Sequence of chain 2.B:
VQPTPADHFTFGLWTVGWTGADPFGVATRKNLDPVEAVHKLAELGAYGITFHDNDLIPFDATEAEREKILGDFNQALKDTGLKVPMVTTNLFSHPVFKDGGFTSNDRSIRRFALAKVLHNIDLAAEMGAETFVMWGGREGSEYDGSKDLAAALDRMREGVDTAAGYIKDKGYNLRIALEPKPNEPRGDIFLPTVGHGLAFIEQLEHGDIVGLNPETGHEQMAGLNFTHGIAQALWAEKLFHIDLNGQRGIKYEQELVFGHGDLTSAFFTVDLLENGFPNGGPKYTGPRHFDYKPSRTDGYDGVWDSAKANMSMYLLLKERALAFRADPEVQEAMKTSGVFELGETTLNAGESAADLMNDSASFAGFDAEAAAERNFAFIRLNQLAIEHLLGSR

Binding-site contacts:
Ligand atom O2 contacts residue GLU216 of chain 1.B at 3.0 Å (salt-bridge).
Ligand atom O1 contacts residue TRP136 of chain 1.B at 3.8 Å.
Ligand atom C3 contacts residue ASP292 of chain 1.B at 3.2 Å.
Ligand atom O4 contacts residue ASP292 of chain 1.B at 3.4 Å (salt-bridge).
Ligand atom O1 contacts residue GLU254 of chain 1.B at 2.9 Å (salt-bridge).
Ligand atom O4 contacts residue ASP244 of chain 1.B at 3.3 Å (salt-bridge).
Ligand atom O2 contacts residue ASP292 of chain 1.B at 3.2 Å (salt-bridge).
Ligand atom C4 contacts residue AL1 of chain 1.G at 3.1 Å.
Ligand atom C5 contacts residue HIS53 of chain 1.B at 3.7 Å.
Ligand atom C4 contacts residue GLU180 of chain 1.B at 3.9 Å.
Ligand atom C5 contacts residue TRP136 of chain 1.B at 3.3 Å (hydrophobic).
Ligand atom C5 contacts residue GLU180 of chain 1.B at 3.5 Å.
Ligand atom C2 contacts residue ASP292 of chain 1.B at 3.8 Å.
Ligand atom O2 contacts residue AL1 of chain 1.H at 2.3 Å.
Ligand atom O2 contacts residue AL1 of chain 1.G at 2.2 Å.
Ligand atom O4 contacts residue GLU180 of chain 1.B at 3.2 Å (salt-bridge).
Ligand atom O4 contacts residue TRP15 of chain 1.B at 3.7 Å.
Ligand atom O3 contacts residue TRP15 of chain 1.B at 3.5 Å (h-bond).
Ligand atom C1 contacts residue AL1 of chain 1.H at 2.8 Å.
Ligand atom C1 contacts residue PHE25 of chain 2.B at 3.7 Å (hydrophobic).
Ligand atom O1 contacts residue AL1 of chain 1.H at 2.1 Å.
Ligand atom O5 contacts residue TRP136 of chain 1.B at 3.7 Å.
Ligand atom C2 contacts residue GLU180 of chain 1.B at 3.8 Å.
Ligand atom O5 contacts residue THR89 of chain 1.B at 3.9 Å.
Ligand atom C2 contacts residue AL1 of chain 1.G at 3.1 Å.
Ligand atom C2 contacts residue AL1 of chain 1.H at 3.0 Å.
Ligand atom C1 contacts residue TRP136 of chain 1.B at 3.7 Å (hydrophobic).
Ligand atom O2 contacts residue GLU180 of chain 1.B at 2.6 Å (salt-bridge).
Ligand atom C2 contacts residue TRP136 of chain 1.B at 3.6 Å (hydrophobic).
Ligand atom C1 contacts residue GLU256 of chain 1.B at 3.6 Å.
Ligand atom C3 contacts residue AL1 of chain 1.G at 3.0 Å.
Ligand atom O5 contacts residue HIS53 of chain 1.B at 2.6 Å (h-bond).
Ligand atom O4 contacts residue AL1 of chain 1.G at 2.3 Å.
Ligand atom O1 contacts residue GLU256 of chain 1.B at 3.4 Å (salt-bridge).
Ligand atom C4 contacts residue ASP292 of chain 1.B at 3.8 Å.
Ligand atom O1 contacts residue HIS219 of chain 1.B at 2.9 Å (h-bond).
Ligand atom O1 contacts residue LYS182 of chain 1.B at 3.9 Å.
Ligand atom O2 contacts residue HIS219 of chain 1.B at 3.1 Å.
Ligand atom C3 contacts residue AL1 of chain 1.H at 3.8 Å.
Ligand atom C4 contacts residue HIS53 of chain 1.B at 3.9 Å.

This protein binds this small molecule.
Small molecule (SMILES): OC[C@@H](O)C(O)[C@@H](O)CO

Sequence of chain 1.B:
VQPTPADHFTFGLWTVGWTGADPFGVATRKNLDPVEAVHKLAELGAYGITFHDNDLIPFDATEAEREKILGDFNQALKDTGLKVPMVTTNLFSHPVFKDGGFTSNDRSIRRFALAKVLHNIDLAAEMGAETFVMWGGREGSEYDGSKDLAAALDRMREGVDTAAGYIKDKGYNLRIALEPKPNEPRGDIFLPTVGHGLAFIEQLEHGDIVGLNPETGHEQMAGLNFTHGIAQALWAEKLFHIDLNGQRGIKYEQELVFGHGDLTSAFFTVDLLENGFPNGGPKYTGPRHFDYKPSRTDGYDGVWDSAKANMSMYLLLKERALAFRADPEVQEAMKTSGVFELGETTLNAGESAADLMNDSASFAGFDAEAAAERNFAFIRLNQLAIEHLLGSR